Sequence of chain 1.G:
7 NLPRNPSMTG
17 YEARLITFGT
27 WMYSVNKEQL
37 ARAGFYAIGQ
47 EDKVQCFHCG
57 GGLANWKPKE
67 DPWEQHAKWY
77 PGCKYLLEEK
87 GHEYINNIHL

Binding-site contacts:
Ligand atom CG1 contacts residue ILE22 of chain 1.G at 3.7 Å (hydrophobic).
Ligand atom C contacts residue TRP75 of chain 1.I at 3.9 Å (hydrophobic).
Ligand atom CA contacts residue ALA60 of chain 1.I at 3.6 Å (hydrophobic).
Ligand atom CB contacts residue GLU66 of chain 1.I at 3.5 Å.
Ligand atom CG contacts residue TRP75 of chain 1.I at 3.4 Å (hydrophobic).
Ligand atom N contacts residue GLY58 of chain 1.I at 3.1 Å (h-bond).
Ligand atom CA contacts residue GLY58 of chain 1.I at 3.3 Å.
Ligand atom CG1 contacts residue ALA60 of chain 1.I at 3.8 Å (hydrophobic).
Ligand atom CB contacts residue LEU59 of chain 1.I at 4.0 Å (hydrophobic).
Ligand atom O contacts residue ALA60 of chain 1.I at 2.8 Å (h-bond).
Ligand atom N contacts residue GLN71 of chain 1.I at 2.7 Å (h-bond).
Ligand atom CB contacts residue GLY58 of chain 1.I at 4.0 Å.
Ligand atom O contacts residue TRP75 of chain 1.I at 3.2 Å (h-bond).
Ligand atom CB contacts residue ALA60 of chain 1.I at 3.5 Å (hydrophobic).
Ligand atom CA contacts residue GLU66 of chain 1.I at 3.3 Å.
Ligand atom CG1 contacts residue GLY58 of chain 1.I at 3.5 Å.
Ligand atom CD1 contacts residue LEU59 of chain 1.I at 3.2 Å (hydrophobic).
Ligand atom C contacts residue GLN71 of chain 1.I at 3.8 Å.
Ligand atom CD1 contacts residue LYS49 of chain 1.I at 3.7 Å.
Ligand atom CG1 contacts residue LEU59 of chain 1.I at 3.5 Å (hydrophobic).
Ligand atom CD1 contacts residue VAL50 of chain 1.I at 3.4 Å (hydrophobic).
Ligand atom CD1 contacts residue GLY58 of chain 1.I at 3.5 Å.
Ligand atom O contacts residue LEU59 of chain 1.I at 3.4 Å.
Ligand atom CA contacts residue TYR76 of chain 1.I at 4.0 Å (hydrophobic).
Ligand atom O contacts residue GLN71 of chain 1.I at 3.5 Å (h-bond).
Ligand atom CA contacts residue ALA60 of chain 1.I at 3.8 Å (hydrophobic).
Ligand atom C contacts residue LEU59 of chain 1.I at 3.9 Å (hydrophobic).
Ligand atom CA contacts residue LEU59 of chain 1.I at 3.9 Å (hydrophobic).
Ligand atom C contacts residue ALA60 of chain 1.I at 3.9 Å (hydrophobic).
Ligand atom C contacts residue GLY58 of chain 1.I at 3.6 Å.
Ligand atom C contacts residue ALA60 of chain 1.I at 3.7 Å (hydrophobic).
Ligand atom CD contacts residue TRP75 of chain 1.I at 3.5 Å (hydrophobic).
Ligand atom N contacts residue LEU59 of chain 1.I at 3.9 Å.
Ligand atom CA contacts residue GLN71 of chain 1.I at 3.6 Å.
Ligand atom N contacts residue ALA60 of chain 1.I at 2.9 Å (h-bond).
Ligand atom CA contacts residue ASN61 of chain 1.I at 3.8 Å.
Ligand atom CB contacts residue TYR76 of chain 1.I at 3.7 Å (hydrophobic).
Ligand atom CB contacts residue TRP62 of chain 1.I at 3.8 Å (hydrophobic).
Ligand atom N contacts residue GLU66 of chain 1.I at 2.6 Å (salt-bridge).
Ligand atom CB contacts residue GLN71 of chain 1.I at 3.8 Å.

A protein and the small-molecule ligand that binds it are described below.
Small molecule (SMILES): CC[C@H](C)[C@H](NC(=O)[C@@H]1CCCN1C(=O)[C@@H](NC(=O)[C@H](C)N)C(C)C)C(=O)N[C@@H](C)C=O

Sequence of chain 1.I:
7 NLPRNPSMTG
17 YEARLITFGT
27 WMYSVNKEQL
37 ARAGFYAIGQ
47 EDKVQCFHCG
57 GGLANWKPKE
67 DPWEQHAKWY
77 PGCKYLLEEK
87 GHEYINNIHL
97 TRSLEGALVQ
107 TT